This protein binds this small molecule.
Small molecule (SMILES): NC(=O)c1ccc[n+]([C@@H]2O[C@H](CO)[C@@H](O)[C@H]2O)c1

Sequence of chain 1.A:
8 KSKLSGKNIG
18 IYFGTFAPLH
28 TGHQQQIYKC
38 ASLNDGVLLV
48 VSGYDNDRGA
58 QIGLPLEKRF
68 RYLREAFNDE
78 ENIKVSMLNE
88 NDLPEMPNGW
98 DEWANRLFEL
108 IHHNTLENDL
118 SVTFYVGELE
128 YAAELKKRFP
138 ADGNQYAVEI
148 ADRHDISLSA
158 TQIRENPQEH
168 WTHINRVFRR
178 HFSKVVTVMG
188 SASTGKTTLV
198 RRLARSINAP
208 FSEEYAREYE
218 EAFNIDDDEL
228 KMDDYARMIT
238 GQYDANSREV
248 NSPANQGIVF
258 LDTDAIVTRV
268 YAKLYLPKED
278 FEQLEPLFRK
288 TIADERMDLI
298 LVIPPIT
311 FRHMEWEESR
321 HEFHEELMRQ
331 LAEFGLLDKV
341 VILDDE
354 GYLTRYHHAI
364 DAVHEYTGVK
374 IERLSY

Binding-site contacts:
Ligand atom C7 contacts residue LEU258 of chain 1.A at 3.6 Å (hydrophobic).
Ligand atom O2R contacts residue SER244 of chain 1.A at 2.8 Å.
Ligand atom O7 contacts residue LEU258 of chain 1.A at 3.8 Å.
Ligand atom O7 contacts residue GLU292 of chain 1.A at 4.1 Å.
Ligand atom C3 contacts residue ARG293 of chain 1.A at 4.1 Å.
Ligand atom C4 contacts residue ARG293 of chain 1.A at 3.6 Å.
Ligand atom C2R contacts residue TYR240 of chain 1.A at 4.1 Å (hydrophobic).
Ligand atom N1 contacts residue SER244 of chain 1.A at 3.9 Å.
Ligand atom C2R contacts residue ARG177 of chain 1.A at 3.4 Å.
Ligand atom C2 contacts residue SER244 of chain 1.A at 3.9 Å.
Ligand atom O4R contacts residue TYR240 of chain 1.A at 2.6 Å (h-bond).
Ligand atom C2R contacts residue SER244 of chain 1.A at 3.6 Å.
Ligand atom C5 contacts residue ARG293 of chain 1.A at 4.0 Å.
Ligand atom O5R contacts residue ASP291 of chain 1.A at 3.5 Å (salt-bridge).
Ligand atom N7 contacts residue LEU258 of chain 1.A at 3.3 Å.
Ligand atom C1R contacts residue SER244 of chain 1.A at 3.3 Å.
Ligand atom C7 contacts residue GLU292 of chain 1.A at 4.1 Å.
Ligand atom O2R contacts residue ARG177 of chain 1.A at 3.9 Å.
Ligand atom N1 contacts residue TYR240 of chain 1.A at 4.1 Å.
Ligand atom O4R contacts residue ASP291 of chain 1.A at 3.3 Å (salt-bridge).
Ligand atom C5R contacts residue SO41 of chain 1.D at 3.7 Å.
Ligand atom C1R contacts residue ASP291 of chain 1.A at 4.1 Å.
Ligand atom C2 contacts residue ASP291 of chain 1.A at 3.8 Å.
Ligand atom C2 contacts residue TYR240 of chain 1.A at 3.8 Å (hydrophobic).
Ligand atom O2R contacts residue ASN248 of chain 1.A at 3.4 Å (h-bond).
Ligand atom N7 contacts residue GLU292 of chain 1.A at 3.7 Å.
Ligand atom O7 contacts residue ASN243 of chain 1.A at 3.4 Å.
Ligand atom C4 contacts residue VAL247 of chain 1.A at 4.2 Å (hydrophobic).
Ligand atom C5R contacts residue ARG177 of chain 1.A at 4.2 Å.
Ligand atom C5 contacts residue VAL247 of chain 1.A at 4.1 Å (hydrophobic).
Ligand atom C4R contacts residue ARG177 of chain 1.A at 4.2 Å.
Ligand atom C4R contacts residue TYR240 of chain 1.A at 3.5 Å (hydrophobic).
Ligand atom C1R contacts residue TYR240 of chain 1.A at 3.0 Å (hydrophobic).
Ligand atom O3R contacts residue ARG177 of chain 1.A at 3.1 Å (salt-bridge).
Ligand atom N1 contacts residue ASP291 of chain 1.A at 3.9 Å.
Ligand atom C3R contacts residue ARG177 of chain 1.A at 2.9 Å.
Ligand atom O5R contacts residue ARG293 of chain 1.A at 3.3 Å (salt-bridge).
Ligand atom O7 contacts residue TYR240 of chain 1.A at 4.2 Å.
Ligand atom C3 contacts residue GLU292 of chain 1.A at 4.2 Å.
Ligand atom N7 contacts residue ARG293 of chain 1.A at 3.9 Å.